Sequence of chain 1.C:
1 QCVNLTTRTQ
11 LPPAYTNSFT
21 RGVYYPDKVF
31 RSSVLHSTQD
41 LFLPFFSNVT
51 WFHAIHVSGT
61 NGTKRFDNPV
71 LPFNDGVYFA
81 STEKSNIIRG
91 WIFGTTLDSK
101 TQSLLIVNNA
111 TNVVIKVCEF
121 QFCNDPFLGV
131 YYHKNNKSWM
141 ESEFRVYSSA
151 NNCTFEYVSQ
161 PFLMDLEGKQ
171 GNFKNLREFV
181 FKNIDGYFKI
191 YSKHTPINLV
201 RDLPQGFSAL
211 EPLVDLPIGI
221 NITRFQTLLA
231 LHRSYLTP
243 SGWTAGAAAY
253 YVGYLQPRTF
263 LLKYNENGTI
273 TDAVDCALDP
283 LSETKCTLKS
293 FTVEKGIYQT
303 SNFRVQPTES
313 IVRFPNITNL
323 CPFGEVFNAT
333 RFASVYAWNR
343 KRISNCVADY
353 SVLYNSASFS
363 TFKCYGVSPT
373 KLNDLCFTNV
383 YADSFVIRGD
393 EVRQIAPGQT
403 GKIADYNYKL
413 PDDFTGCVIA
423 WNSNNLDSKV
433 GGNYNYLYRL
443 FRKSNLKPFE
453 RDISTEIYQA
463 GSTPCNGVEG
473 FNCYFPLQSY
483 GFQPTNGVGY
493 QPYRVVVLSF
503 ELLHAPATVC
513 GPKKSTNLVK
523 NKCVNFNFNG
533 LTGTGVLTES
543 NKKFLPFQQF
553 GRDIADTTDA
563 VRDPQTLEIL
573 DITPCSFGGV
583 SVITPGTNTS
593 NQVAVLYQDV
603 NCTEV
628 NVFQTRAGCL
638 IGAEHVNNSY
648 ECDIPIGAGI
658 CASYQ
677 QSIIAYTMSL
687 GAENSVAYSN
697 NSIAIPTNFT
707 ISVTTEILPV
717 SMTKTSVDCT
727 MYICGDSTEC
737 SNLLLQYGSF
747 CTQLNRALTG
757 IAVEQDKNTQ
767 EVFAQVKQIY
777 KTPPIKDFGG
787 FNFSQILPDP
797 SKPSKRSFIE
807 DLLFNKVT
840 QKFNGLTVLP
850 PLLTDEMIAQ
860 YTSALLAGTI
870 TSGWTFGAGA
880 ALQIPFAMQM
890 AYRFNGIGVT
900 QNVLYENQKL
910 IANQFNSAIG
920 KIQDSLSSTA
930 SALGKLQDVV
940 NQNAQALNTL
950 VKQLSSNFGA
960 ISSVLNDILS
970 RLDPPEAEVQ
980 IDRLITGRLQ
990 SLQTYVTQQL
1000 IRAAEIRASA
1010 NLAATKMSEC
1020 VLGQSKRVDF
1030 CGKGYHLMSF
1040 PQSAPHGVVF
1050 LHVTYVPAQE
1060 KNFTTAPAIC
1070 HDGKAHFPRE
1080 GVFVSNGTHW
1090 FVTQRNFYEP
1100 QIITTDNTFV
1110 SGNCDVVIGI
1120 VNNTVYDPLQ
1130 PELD

Binding-site contacts:
Ligand atom C7 contacts residue ASN1061 of chain 1.C at 3.8 Å.
Ligand atom C6 contacts residue ASN1061 of chain 1.C at 4.3 Å.
Ligand atom O6 contacts residue ASN1061 of chain 1.C at 3.2 Å (h-bond).
Ligand atom C8 contacts residue GLU1059 of chain 1.C at 4.2 Å.
Ligand atom O7 contacts residue LYS1060 of chain 1.C at 3.8 Å.
Ligand atom C4 contacts residue ASN1061 of chain 1.C at 4.2 Å.
Ligand atom C3 contacts residue ASN1061 of chain 1.C at 3.7 Å.
Ligand atom C2 contacts residue ASN1061 of chain 1.C at 2.5 Å.
Ligand atom O5 contacts residue ALA693 of chain 1.C at 4.4 Å.
Ligand atom O4 contacts residue ASN1061 of chain 1.C at 4.5 Å.
Ligand atom O5 contacts residue ASN1061 of chain 1.C at 2.5 Å (h-bond).
Ligand atom N2 contacts residue ASN1061 of chain 1.C at 2.8 Å (h-bond).
Ligand atom C1 contacts residue ASN1061 of chain 1.C at 1.4 Å.
Ligand atom O7 contacts residue ASN1061 of chain 1.C at 4.2 Å.
Ligand atom C5 contacts residue ASN1061 of chain 1.C at 3.8 Å.

A protein and the small-molecule ligand that binds it are described below.
Small molecule (SMILES): CC(=O)N[C@H]1[C@H](O[C@H]2[C@H](O)[C@@H](NC(C)=O)CO[C@@H]2CO)O[C@H](CO)[C@@H](O)[C@@H]1O